This protein binds this small molecule.
Small molecule (SMILES): CC(=O)N[C@@H]1[C@@H](O)[C@H](O)[C@@H](CO)O[C@H]1O

Binding-site contacts:
Ligand atom C7 contacts residue PRO31 of chain 2.F at 3.4 Å (hydrophobic).
Ligand atom O6 contacts residue ARG33 of chain 2.F at 3.6 Å.
Ligand atom C3 contacts residue ASN70 of chain 2.F at 3.8 Å.
Ligand atom O7 contacts residue PRO31 of chain 2.F at 3.2 Å (h-bond).
Ligand atom C1 contacts residue ASN70 of chain 2.F at 1.4 Å.
Ligand atom N2 contacts residue ASN32 of chain 2.F at 4.2 Å.
Ligand atom N2 contacts residue PRO31 of chain 2.F at 2.8 Å (h-bond).
Ligand atom C8 contacts residue ASN70 of chain 2.F at 3.6 Å.
Ligand atom C7 contacts residue ASN70 of chain 2.F at 3.1 Å.
Ligand atom C5 contacts residue ARG33 of chain 2.F at 4.1 Å.
Ligand atom O5 contacts residue ASN70 of chain 2.F at 2.4 Å (h-bond).
Ligand atom O3 contacts residue PRO31 of chain 2.F at 4.0 Å.
Ligand atom C2 contacts residue PRO31 of chain 2.F at 3.9 Å (hydrophobic).
Ligand atom C6 contacts residue ARG33 of chain 2.F at 4.1 Å.
Ligand atom C1 contacts residue ARG33 of chain 2.F at 4.2 Å.
Ligand atom C2 contacts residue ASN70 of chain 2.F at 2.5 Å.
Ligand atom C5 contacts residue ASN70 of chain 2.F at 3.7 Å.
Ligand atom O7 contacts residue SER71 of chain 2.F at 4.2 Å.
Ligand atom C4 contacts residue ASN70 of chain 2.F at 4.2 Å.
Ligand atom C3 contacts residue PRO31 of chain 2.F at 4.0 Å (hydrophobic).
Ligand atom N2 contacts residue ASN70 of chain 2.F at 2.9 Å (h-bond).
Ligand atom O7 contacts residue ASN70 of chain 2.F at 3.3 Å (h-bond).

Sequence of chain 2.F:
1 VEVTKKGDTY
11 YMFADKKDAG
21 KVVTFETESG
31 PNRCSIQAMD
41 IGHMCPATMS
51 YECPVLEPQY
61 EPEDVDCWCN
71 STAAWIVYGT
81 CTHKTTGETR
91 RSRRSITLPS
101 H